Sequence of chain 1.D:
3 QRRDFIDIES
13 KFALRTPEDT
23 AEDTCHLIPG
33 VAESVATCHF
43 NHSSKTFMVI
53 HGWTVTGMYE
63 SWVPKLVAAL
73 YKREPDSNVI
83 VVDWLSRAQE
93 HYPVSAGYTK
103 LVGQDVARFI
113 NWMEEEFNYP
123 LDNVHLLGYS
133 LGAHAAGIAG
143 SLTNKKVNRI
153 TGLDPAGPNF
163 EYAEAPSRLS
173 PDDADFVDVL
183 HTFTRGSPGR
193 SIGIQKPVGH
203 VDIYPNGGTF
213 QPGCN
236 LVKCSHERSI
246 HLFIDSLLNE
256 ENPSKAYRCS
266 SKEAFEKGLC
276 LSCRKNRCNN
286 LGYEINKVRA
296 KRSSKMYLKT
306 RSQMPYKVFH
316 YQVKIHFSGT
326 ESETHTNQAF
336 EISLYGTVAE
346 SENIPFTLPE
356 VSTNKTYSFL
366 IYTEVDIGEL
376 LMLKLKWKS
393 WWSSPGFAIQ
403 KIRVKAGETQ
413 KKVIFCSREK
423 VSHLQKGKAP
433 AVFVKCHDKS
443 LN

A protein and the small-molecule ligand that binds it are described below.
Small molecule (SMILES): CC(=O)N[C@@H]1[C@@H](O)[C@H](O)[C@@H](CO)O[C@H]1O

Binding-site contacts:
Ligand atom C5 contacts residue ASN359 of chain 1.D at 3.6 Å.
Ligand atom N2 contacts residue THR325 of chain 1.D at 3.7 Å.
Ligand atom C7 contacts residue GLY324 of chain 1.D at 4.0 Å.
Ligand atom C8 contacts residue THR325 of chain 1.D at 3.2 Å.
Ligand atom C1 contacts residue GLY324 of chain 1.D at 3.7 Å.
Ligand atom C1 contacts residue SER323 of chain 1.D at 4.0 Å.
Ligand atom N2 contacts residue GLY324 of chain 1.D at 3.1 Å (h-bond).
Ligand atom C8 contacts residue THR358 of chain 1.D at 3.8 Å.
Ligand atom C8 contacts residue GLU326 of chain 1.D at 4.2 Å.
Ligand atom C3 contacts residue ASN359 of chain 1.D at 3.8 Å.
Ligand atom C2 contacts residue ASN359 of chain 1.D at 2.5 Å.
Ligand atom O3 contacts residue THR325 of chain 1.D at 4.3 Å.
Ligand atom C7 contacts residue THR325 of chain 1.D at 3.8 Å.
Ligand atom C1 contacts residue ASN359 of chain 1.D at 1.4 Å.
Ligand atom C4 contacts residue ASN359 of chain 1.D at 4.2 Å.
Ligand atom C7 contacts residue ASN359 of chain 1.D at 3.5 Å.
Ligand atom N2 contacts residue ASN359 of chain 1.D at 2.9 Å (h-bond).
Ligand atom C8 contacts residue SER327 of chain 1.D at 4.0 Å.
Ligand atom C2 contacts residue GLY324 of chain 1.D at 3.8 Å.
Ligand atom C3 contacts residue GLY324 of chain 1.D at 3.9 Å.
Ligand atom O5 contacts residue SER323 of chain 1.D at 4.3 Å.
Ligand atom C8 contacts residue GLY324 of chain 1.D at 4.0 Å.
Ligand atom O7 contacts residue ASN359 of chain 1.D at 3.6 Å.
Ligand atom O5 contacts residue ASN359 of chain 1.D at 2.3 Å (h-bond).